Binding-site contacts:
Ligand atom O7 contacts residue ASN84 of chain 1.A at 3.2 Å (h-bond).
Ligand atom C4 contacts residue THR94 of chain 1.A at 4.0 Å.
Ligand atom N2 contacts residue THR86 of chain 1.A at 4.4 Å.
Ligand atom C2 contacts residue ASN84 of chain 1.A at 2.4 Å.
Ligand atom C5 contacts residue ASN84 of chain 1.A at 3.6 Å.
Ligand atom C7 contacts residue ASN84 of chain 1.A at 3.4 Å.
Ligand atom O6 contacts residue NAG1 of chain 1.I at 3.5 Å (h-bond).
Ligand atom C1 contacts residue ASN84 of chain 1.A at 1.4 Å.
Ligand atom O6 contacts residue PRO92 of chain 1.A at 4.2 Å.
Ligand atom O5 contacts residue THR94 of chain 1.A at 4.3 Å.
Ligand atom N2 contacts residue ASN84 of chain 1.A at 2.9 Å (h-bond).
Ligand atom C4 contacts residue ASN84 of chain 1.A at 4.1 Å.
Ligand atom C3 contacts residue ASN84 of chain 1.A at 3.7 Å.
Ligand atom C6 contacts residue PRO92 of chain 1.A at 3.8 Å (hydrophobic).
Ligand atom O5 contacts residue ASN84 of chain 1.A at 2.4 Å (h-bond).
Ligand atom C1 contacts residue THR86 of chain 1.A at 4.0 Å.

A protein and the small-molecule ligand that binds it are described below.
Small molecule (SMILES): CC(=O)N[C@@H]1[C@@H](O)[C@H](O)[C@@H](CO)O[C@H]1O

Sequence of chain 1.A:
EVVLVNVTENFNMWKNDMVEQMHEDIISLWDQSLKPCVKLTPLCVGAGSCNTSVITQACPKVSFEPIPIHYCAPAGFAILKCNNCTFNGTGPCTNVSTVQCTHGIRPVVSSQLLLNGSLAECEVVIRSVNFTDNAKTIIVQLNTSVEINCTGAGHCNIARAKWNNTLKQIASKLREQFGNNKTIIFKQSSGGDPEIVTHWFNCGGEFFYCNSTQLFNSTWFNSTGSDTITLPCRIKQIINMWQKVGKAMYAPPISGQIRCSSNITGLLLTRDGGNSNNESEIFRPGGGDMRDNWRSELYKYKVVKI